The protein below binds the small molecule below.
Small molecule (SMILES): NC[C@@H]1O[C@H](O[C@H]2[C@@H](O)[C@H](O[C@@H]3[C@@H](O)[C@H](N)C[C@H](N)[C@H]3O[C@H]3O[C@H](CO)[C@@H](O)[C@H](O)[C@H]3N)O[C@@H]2CO)[C@H](N)[C@@H](O)[C@@H]1O

Binding-site contacts:
Ligand atom C23 contacts residue PAR1 of chain 1.YYA at 3.6 Å.
Ligand atom O52 contacts residue PAR1 of chain 1.YYA at 3.8 Å.
Ligand atom C11 contacts residue PAR1 of chain 1.YYA at 4.0 Å.
Ligand atom O53 contacts residue PAR1 of chain 1.YYA at 4.5 Å.
Ligand atom C21 contacts residue PAR1 of chain 1.YYA at 3.8 Å.
Ligand atom C61 contacts residue PAR1 of chain 1.YYA at 3.1 Å.
Ligand atom C61 contacts residue MG1 of chain 1.XXB at 3.1 Å.
Ligand atom C51 contacts residue MG1 of chain 1.XXB at 4.3 Å.
Ligand atom O51 contacts residue PAR1 of chain 1.YYA at 4.5 Å.
Ligand atom C41 contacts residue PAR1 of chain 1.YYA at 4.1 Å.
Ligand atom O23 contacts residue PAR1 of chain 1.YYA at 3.3 Å.
Ligand atom O61 contacts residue PAR1 of chain 1.YYA at 3.5 Å (h-bond).
Ligand atom C53 contacts residue PAR1 of chain 1.YYA at 3.5 Å.
Ligand atom C33 contacts residue PAR1 of chain 1.YYA at 4.2 Å.
Ligand atom O61 contacts residue MG1 of chain 1.XXB at 1.9 Å.
Ligand atom C43 contacts residue PAR1 of chain 1.YYA at 4.5 Å.
Ligand atom C51 contacts residue PAR1 of chain 1.YYA at 4.2 Å.